Binding-site contacts:
Ligand atom O contacts residue LYS74 of chain 1.A at 3.2 Å (salt-bridge).
Ligand atom CB contacts residue ARG72 of chain 1.A at 3.2 Å.
Ligand atom CD1 contacts residue GLN283 of chain 1.A at 3.3 Å.
Ligand atom CD2 contacts residue TYR73 of chain 1.A at 3.6 Å (hydrophobic).
Ligand atom CB contacts residue TYR73 of chain 1.A at 3.6 Å (hydrophobic).
Ligand atom CD1 contacts residue ALA241 of chain 1.A at 3.3 Å (hydrophobic).
Ligand atom O2P contacts residue SER240 of chain 1.A at 3.3 Å (h-bond).
Ligand atom CB contacts residue TYR73 of chain 1.A at 3.6 Å (hydrophobic).
Ligand atom O1P contacts residue GLY244 of chain 1.A at 2.7 Å (h-bond).
Ligand atom O contacts residue TYR73 of chain 1.A at 3.6 Å.
Ligand atom CZ contacts residue ALA241 of chain 1.A at 3.5 Å (hydrophobic).
Ligand atom CE2 contacts residue HIS206 of chain 1.A at 3.5 Å.
Ligand atom O3P contacts residue GLY244 of chain 1.A at 3.5 Å.
Ligand atom CZ contacts residue GLN283 of chain 1.A at 3.6 Å.
Ligand atom P contacts residue SER239 of chain 1.A at 3.5 Å.
Ligand atom O1P contacts residue ALA241 of chain 1.A at 3.5 Å.
Ligand atom OH contacts residue ASP205 of chain 1.A at 3.5 Å.
Ligand atom CG2 contacts residue GLN283 of chain 1.A at 3.7 Å.
Ligand atom CG contacts residue ASP75 of chain 1.A at 3.5 Å.
Ligand atom CE1 contacts residue GLN283 of chain 1.A at 3.1 Å.
Ligand atom O contacts residue HIS206 of chain 1.A at 2.6 Å (h-bond).
Ligand atom O3P contacts residue ARG245 of chain 1.A at 2.8 Å (salt-bridge).
Ligand atom CG contacts residue TYR73 of chain 1.A at 3.6 Å (hydrophobic).
Ligand atom CD2 contacts residue ALA241 of chain 1.A at 3.6 Å (hydrophobic).
Ligand atom P contacts residue GLY244 of chain 1.A at 3.6 Å.
Ligand atom OH contacts residue GLN283 of chain 1.A at 3.5 Å (h-bond).
Ligand atom O1P contacts residue GLY242 of chain 1.A at 3.4 Å (h-bond).
Ligand atom CZ contacts residue HIS206 of chain 1.A at 3.5 Å.
Ligand atom O1P contacts residue SER239 of chain 1.A at 3.5 Å (h-bond).
Ligand atom N contacts residue ASP75 of chain 1.A at 3.3 Å (salt-bridge).
Ligand atom O2P contacts residue SER239 of chain 1.A at 2.8 Å (h-bond).
Ligand atom O2P contacts residue ALA241 of chain 1.A at 3.0 Å (h-bond).
Ligand atom CE1 contacts residue ALA241 of chain 1.A at 3.4 Å (hydrophobic).
Ligand atom CG contacts residue ALA241 of chain 1.A at 3.5 Å (hydrophobic).
Ligand atom O1P contacts residue ILE243 of chain 1.A at 3.0 Å (h-bond).
Ligand atom O3P contacts residue SER239 of chain 1.A at 3.5 Å (h-bond).
Ligand atom O2P contacts residue ARG245 of chain 1.A at 2.8 Å (salt-bridge).
Ligand atom CE2 contacts residue ALA241 of chain 1.A at 3.6 Å (hydrophobic).
Ligand atom CD2 contacts residue HIS206 of chain 1.A at 3.7 Å.
Ligand atom N contacts residue ASP75 of chain 1.A at 3.4 Å (salt-bridge).

The protein below binds the small molecule below.
Small molecule (SMILES): CC(C)[C@@H](C=O)NC(=O)[C@H](Cc1ccc(OP(=O)(O)O)cc1)NC(=O)[C@H](CCC(=O)O)NC(=O)[C@@H](N)CC(=O)O

Sequence of chain 1.A:
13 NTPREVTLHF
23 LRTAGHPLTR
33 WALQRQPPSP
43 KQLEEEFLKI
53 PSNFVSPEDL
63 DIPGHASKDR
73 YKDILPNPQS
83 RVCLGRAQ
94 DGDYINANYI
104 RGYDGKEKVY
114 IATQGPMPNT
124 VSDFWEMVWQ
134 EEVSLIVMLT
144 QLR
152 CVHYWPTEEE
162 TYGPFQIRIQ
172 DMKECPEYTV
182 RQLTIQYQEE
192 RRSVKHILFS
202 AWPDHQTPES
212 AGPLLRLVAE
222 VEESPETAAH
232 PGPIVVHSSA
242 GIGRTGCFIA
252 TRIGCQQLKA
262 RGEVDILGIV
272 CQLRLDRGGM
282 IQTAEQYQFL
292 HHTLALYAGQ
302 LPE